Binding-site contacts:
Ligand atom C3 contacts residue ASN298 of chain 1.B at 3.8 Å.
Ligand atom C8 contacts residue ASN298 of chain 1.B at 3.5 Å.
Ligand atom O7 contacts residue ASN298 of chain 1.B at 4.1 Å.
Ligand atom C7 contacts residue TRP327 of chain 1.B at 4.3 Å (hydrophobic).
Ligand atom N2 contacts residue ASN298 of chain 1.B at 2.8 Å (h-bond).
Ligand atom O7 contacts residue TRP327 of chain 1.B at 3.4 Å.
Ligand atom C5 contacts residue ASN298 of chain 1.B at 3.8 Å.
Ligand atom C1 contacts residue ASN298 of chain 1.B at 1.5 Å.
Ligand atom O5 contacts residue ASN298 of chain 1.B at 2.5 Å (h-bond).
Ligand atom C4 contacts residue ASN298 of chain 1.B at 4.3 Å.
Ligand atom O5 contacts residue SER285 of chain 1.B at 4.1 Å.
Ligand atom C7 contacts residue ASN298 of chain 1.B at 3.2 Å.
Ligand atom C2 contacts residue ASN298 of chain 1.B at 2.5 Å.
Ligand atom C1 contacts residue SER285 of chain 1.B at 4.2 Å.

Sequence of chain 1.B:
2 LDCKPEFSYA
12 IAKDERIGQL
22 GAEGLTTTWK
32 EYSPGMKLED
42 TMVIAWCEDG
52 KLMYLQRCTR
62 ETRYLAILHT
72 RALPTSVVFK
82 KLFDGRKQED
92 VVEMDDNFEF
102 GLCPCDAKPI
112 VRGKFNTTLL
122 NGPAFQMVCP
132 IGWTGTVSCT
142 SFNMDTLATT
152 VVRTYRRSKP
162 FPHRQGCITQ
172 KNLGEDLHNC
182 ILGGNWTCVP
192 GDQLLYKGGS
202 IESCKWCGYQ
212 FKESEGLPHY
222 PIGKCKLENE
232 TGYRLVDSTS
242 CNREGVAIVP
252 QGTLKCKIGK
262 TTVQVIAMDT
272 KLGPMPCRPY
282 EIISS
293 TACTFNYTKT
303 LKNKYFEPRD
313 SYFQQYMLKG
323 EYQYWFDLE

The protein below binds the small molecule below.
Small molecule (SMILES): CC(=O)N[C@H]1[C@H](O[C@H]2[C@H](O)[C@@H](NC(C)=O)CO[C@@H]2CO)O[C@H](CO)[C@@H](O)[C@@H]1O